The small molecule below binds the protein below.
Small molecule (SMILES): [H]/N=C(/N)c1ccc(NCc2nc3cc(C(=O)N(CCC(=O)O)c4ccccn4)ccc3n2C)cc1

Binding-site contacts:
Ligand atom N6 contacts residue TYR33 of chain 1.A at 3.3 Å.
Ligand atom C8 contacts residue GLU50 of chain 1.A at 3.4 Å.
Ligand atom N34 contacts residue ALA96 of chain 1.B at 3.3 Å.
Ligand atom C27 contacts residue TYR33 of chain 1.A at 3.5 Å (hydrophobic).
Ligand atom N35 contacts residue PHE94 of chain 1.B at 3.4 Å.
Ligand atom C19 contacts residue HIS35 of chain 1.A at 3.6 Å.
Ligand atom C25 contacts residue PHE106 of chain 1.A at 3.5 Å (hydrophobic).
Ligand atom C24 contacts residue TYR101 of chain 1.B at 3.8 Å (hydrophobic).
Ligand atom N34 contacts residue GLU39 of chain 1.B at 2.9 Å (salt-bridge).
Ligand atom C25 contacts residue TYR105 of chain 1.A at 3.2 Å (hydrophobic).
Ligand atom C19 contacts residue TYR103 of chain 1.A at 3.4 Å (hydrophobic).
Ligand atom C19 contacts residue TYR101 of chain 1.B at 3.7 Å (hydrophobic).
Ligand atom C29 contacts residue TYR103 of chain 1.A at 3.5 Å (hydrophobic).
Ligand atom C11 contacts residue HIS35 of chain 1.A at 3.7 Å.
Ligand atom N34 contacts residue TYR105 of chain 1.A at 3.6 Å (h-bond).
Ligand atom C2 contacts residue TYR33 of chain 1.A at 3.7 Å (hydrophobic).
Ligand atom N35 contacts residue GLU39 of chain 1.B at 2.8 Å (salt-bridge).
Ligand atom C30 contacts residue TYR33 of chain 1.A at 3.5 Å (hydrophobic).
Ligand atom C26 contacts residue ASP31 of chain 1.A at 3.4 Å.
Ligand atom N34 contacts residue ASP104 of chain 1.A at 3.4 Å.
Ligand atom C29 contacts residue PHE106 of chain 1.A at 3.7 Å (hydrophobic).
Ligand atom O32 contacts residue ARG54 of chain 1.A at 2.8 Å (salt-bridge).
Ligand atom C33 contacts residue TYR105 of chain 1.A at 3.6 Å (hydrophobic).
Ligand atom C11 contacts residue TYR33 of chain 1.A at 3.7 Å (hydrophobic).
Ligand atom C11 contacts residue GLU50 of chain 1.A at 3.3 Å.
Ligand atom C16 contacts residue TYR103 of chain 1.A at 3.7 Å (hydrophobic).
Ligand atom N13 contacts residue HIS35 of chain 1.A at 3.0 Å (h-bond).
Ligand atom C24 contacts residue TYR103 of chain 1.A at 3.5 Å (hydrophobic).
Ligand atom C33 contacts residue GLU39 of chain 1.B at 3.5 Å.
Ligand atom N35 contacts residue TYR105 of chain 1.A at 3.4 Å.
Ligand atom C33 contacts residue TYR103 of chain 1.A at 3.6 Å (hydrophobic).
Ligand atom C16 contacts residue HIS35 of chain 1.A at 3.2 Å.
Ligand atom C28 contacts residue ARG54 of chain 1.A at 3.7 Å.
Ligand atom C20 contacts residue HIS35 of chain 1.A at 3.5 Å.
Ligand atom C21 contacts residue ASP31 of chain 1.A at 3.3 Å.
Ligand atom N34 contacts residue TYR103 of chain 1.A at 2.9 Å (h-bond).
Ligand atom C20 contacts residue GLY102 of chain 1.A at 3.8 Å.
Ligand atom N35 contacts residue PHE106 of chain 1.A at 3.5 Å.
Ligand atom C7 contacts residue TYR33 of chain 1.A at 3.5 Å (hydrophobic).
Ligand atom C1 contacts residue TYR103 of chain 1.A at 3.8 Å (hydrophobic).

Sequence of chain 1.B:
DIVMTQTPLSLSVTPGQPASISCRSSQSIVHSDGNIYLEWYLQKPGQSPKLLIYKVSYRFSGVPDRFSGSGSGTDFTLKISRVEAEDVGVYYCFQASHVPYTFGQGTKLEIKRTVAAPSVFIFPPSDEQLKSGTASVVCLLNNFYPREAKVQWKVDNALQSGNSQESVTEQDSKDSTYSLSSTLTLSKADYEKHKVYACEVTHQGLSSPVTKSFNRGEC

Sequence of chain 1.A:
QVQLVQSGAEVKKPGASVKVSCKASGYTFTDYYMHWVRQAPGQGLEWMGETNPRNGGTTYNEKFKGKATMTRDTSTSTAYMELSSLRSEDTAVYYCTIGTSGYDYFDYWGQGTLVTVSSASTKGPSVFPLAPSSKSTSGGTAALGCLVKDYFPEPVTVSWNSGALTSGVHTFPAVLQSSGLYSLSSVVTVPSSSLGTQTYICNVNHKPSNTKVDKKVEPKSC